Binding-site contacts:
Ligand atom C1N contacts residue LEU182 of chain 1.B at 3.4 Å (hydrophobic).
Ligand atom N1M contacts residue GLU114 of chain 1.B at 3.8 Å.
Ligand atom S1D contacts residue ILE97 of chain 1.B at 4.2 Å.
Ligand atom C1L contacts residue LEU182 of chain 1.B at 4.0 Å (hydrophobic).
Ligand atom C1F contacts residue LYS66 of chain 1.B at 4.2 Å.
Ligand atom N1M contacts residue TYR115 of chain 1.B at 3.7 Å.
Ligand atom C1N contacts residue GLU114 of chain 1.B at 3.5 Å.
Ligand atom O1C contacts residue ALA116 of chain 1.B at 3.6 Å.
Ligand atom C1N contacts residue TYR115 of chain 1.B at 4.3 Å (hydrophobic).
Ligand atom C1G contacts residue LEU36 of chain 1.B at 4.1 Å (hydrophobic).
Ligand atom C1G contacts residue LEU182 of chain 1.B at 4.2 Å (hydrophobic).
Ligand atom C1J contacts residue ALA64 of chain 1.B at 4.5 Å (hydrophobic).
Ligand atom O1C contacts residue LEU36 of chain 1.B at 4.1 Å.
Ligand atom C1B contacts residue LEU36 of chain 1.B at 4.1 Å (hydrophobic).
Ligand atom C1E contacts residue LYS66 of chain 1.B at 4.0 Å.
Ligand atom N1M contacts residue ALA116 of chain 1.B at 3.0 Å (h-bond).
Ligand atom C1N contacts residue ALA64 of chain 1.B at 3.9 Å (hydrophobic).
Ligand atom C1I contacts residue LEU182 of chain 1.B at 3.5 Å (hydrophobic).
Ligand atom C1J contacts residue VAL44 of chain 1.B at 4.2 Å (hydrophobic).
Ligand atom S1D contacts residue VAL113 of chain 1.B at 3.7 Å.
Ligand atom C1K contacts residue VAL44 of chain 1.B at 3.7 Å (hydrophobic).
Ligand atom O1A contacts residue LEU36 of chain 1.B at 3.7 Å.
Ligand atom O1C contacts residue TYR115 of chain 1.B at 4.4 Å.
Ligand atom S1D contacts residue GLU114 of chain 1.B at 4.5 Å.
Ligand atom O1C contacts residue GLY119 of chain 1.B at 4.3 Å.
Ligand atom C1E contacts residue VAL113 of chain 1.B at 4.4 Å (hydrophobic).
Ligand atom C1L contacts residue ALA116 of chain 1.B at 3.3 Å (hydrophobic).
Ligand atom C1G contacts residue ALA116 of chain 1.B at 4.2 Å (hydrophobic).
Ligand atom N1M contacts residue ALA64 of chain 1.B at 4.3 Å.
Ligand atom N1M contacts residue LEU182 of chain 1.B at 3.7 Å.
Ligand atom C1H contacts residue LEU36 of chain 1.B at 4.4 Å (hydrophobic).
Ligand atom S1D contacts residue LEU182 of chain 1.B at 4.1 Å.
Ligand atom C1L contacts residue TYR115 of chain 1.B at 3.6 Å (hydrophobic).
Ligand atom C1N contacts residue ALA116 of chain 1.B at 4.0 Å (hydrophobic).
Ligand atom C1H contacts residue LEU182 of chain 1.B at 3.9 Å (hydrophobic).
Ligand atom C1B contacts residue ALA116 of chain 1.B at 4.4 Å (hydrophobic).
Ligand atom C1I contacts residue ALA64 of chain 1.B at 4.3 Å (hydrophobic).
Ligand atom C1J contacts residue LEU182 of chain 1.B at 3.9 Å (hydrophobic).
Ligand atom C1F contacts residue VAL44 of chain 1.B at 3.6 Å (hydrophobic).
Ligand atom C1L contacts residue LEU36 of chain 1.B at 4.2 Å (hydrophobic).

The protein below binds the small molecule below.
Small molecule (SMILES): O=C(O)c1cncc(-c2cccs2)c1

Sequence of chain 1.B:
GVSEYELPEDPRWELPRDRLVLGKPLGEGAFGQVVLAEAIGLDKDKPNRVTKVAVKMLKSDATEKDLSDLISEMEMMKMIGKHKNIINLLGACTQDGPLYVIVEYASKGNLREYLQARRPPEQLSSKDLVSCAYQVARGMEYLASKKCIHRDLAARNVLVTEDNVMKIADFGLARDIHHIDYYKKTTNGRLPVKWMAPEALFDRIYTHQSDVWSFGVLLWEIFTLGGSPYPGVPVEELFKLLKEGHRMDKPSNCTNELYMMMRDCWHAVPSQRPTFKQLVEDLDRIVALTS